This protein binds this small molecule.
Small molecule (SMILES): CC(C)[C@H](NC(=O)[C@@H](NC(=O)[C@H](C)NC(=O)[C@@H]1CCCN1C(=O)[C@@H](N)Cc1ccccc1)[C@@H](C)OP(=O)(O)O)C(=O)O

Sequence of chain 1.A:
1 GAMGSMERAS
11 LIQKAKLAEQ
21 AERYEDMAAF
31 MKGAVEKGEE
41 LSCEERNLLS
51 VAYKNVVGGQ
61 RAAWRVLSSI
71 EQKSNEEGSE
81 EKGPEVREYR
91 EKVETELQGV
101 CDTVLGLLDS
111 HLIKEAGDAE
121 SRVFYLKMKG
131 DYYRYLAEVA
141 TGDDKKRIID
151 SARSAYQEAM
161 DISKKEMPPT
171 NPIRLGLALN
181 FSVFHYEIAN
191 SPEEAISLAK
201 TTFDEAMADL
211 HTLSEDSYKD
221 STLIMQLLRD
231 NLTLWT

Binding-site contacts:
Ligand atom CB contacts residue ASN231 of chain 1.A at 3.6 Å.
Ligand atom C contacts residue LYS127 of chain 1.A at 3.7 Å.
Ligand atom O contacts residue VAL183 of chain 1.A at 3.5 Å.
Ligand atom O contacts residue LYS54 of chain 1.A at 2.8 Å (salt-bridge).
Ligand atom CG contacts residue VAL183 of chain 1.A at 3.8 Å (hydrophobic).
Ligand atom O3P contacts residue ARG134 of chain 1.A at 2.8 Å (salt-bridge).
Ligand atom C contacts residue ASN231 of chain 1.A at 3.7 Å.
Ligand atom O3P contacts residue LYS54 of chain 1.A at 2.9 Å (salt-bridge).
Ligand atom P contacts residue TYR135 of chain 1.A at 3.8 Å.
Ligand atom CA contacts residue ASN231 of chain 1.A at 3.8 Å.
Ligand atom O1P contacts residue LYS54 of chain 1.A at 3.8 Å.
Ligand atom O contacts residue LEU179 of chain 1.A at 3.4 Å.
Ligand atom P contacts residue ARG134 of chain 1.A at 3.7 Å.
Ligand atom CB contacts residue TRP235 of chain 1.A at 3.9 Å (hydrophobic).
Ligand atom C contacts residue LYS54 of chain 1.A at 3.2 Å.
Ligand atom CB contacts residue VAL183 of chain 1.A at 3.8 Å (hydrophobic).
Ligand atom O contacts residue LYS127 of chain 1.A at 2.8 Å (salt-bridge).
Ligand atom P contacts residue ARG61 of chain 1.A at 3.7 Å.
Ligand atom CA contacts residue ASN180 of chain 1.A at 3.2 Å.
Ligand atom CA contacts residue LEU179 of chain 1.A at 3.8 Å (hydrophobic).
Ligand atom CG2 contacts residue ASN180 of chain 1.A at 3.6 Å.
Ligand atom C contacts residue ASN180 of chain 1.A at 3.6 Å.
Ligand atom CG1 contacts residue LEU179 of chain 1.A at 3.8 Å (hydrophobic).
Ligand atom CG1 contacts residue LEU227 of chain 1.A at 3.4 Å (hydrophobic).
Ligand atom N contacts residue ASN231 of chain 1.A at 2.9 Å (h-bond).
Ligand atom CG2 contacts residue VAL183 of chain 1.A at 3.7 Å (hydrophobic).
Ligand atom OXT contacts residue S7I1 of chain 1.C at 3.8 Å.
Ligand atom CG2 contacts residue GLY176 of chain 1.A at 3.6 Å.
Ligand atom O1P contacts residue ARG61 of chain 1.A at 2.9 Å (salt-bridge).
Ligand atom O2P contacts residue ARG61 of chain 1.A at 3.0 Å (salt-bridge).
Ligand atom O contacts residue ASN180 of chain 1.A at 2.9 Å (h-bond).
Ligand atom N contacts residue ASN180 of chain 1.A at 3.0 Å (h-bond).
Ligand atom CB contacts residue ASN180 of chain 1.A at 3.2 Å.
Ligand atom CA contacts residue ASN231 of chain 1.A at 3.6 Å.
Ligand atom CG2 contacts residue ARG134 of chain 1.A at 3.8 Å.
Ligand atom O2P contacts residue ARG134 of chain 1.A at 2.8 Å (salt-bridge).
Ligand atom CB contacts residue ASN231 of chain 1.A at 3.6 Å.
Ligand atom OXT contacts residue LYS54 of chain 1.A at 3.6 Å.
Ligand atom O contacts residue ASN231 of chain 1.A at 3.0 Å (h-bond).
Ligand atom O3P contacts residue TYR135 of chain 1.A at 2.6 Å (h-bond).